Binding-site contacts:
Ligand atom C4 contacts residue W0F1 of chain 1.MB at 3.6 Å.
Ligand atom OP2 contacts residue LYS942 of chain 1.IA at 3.9 Å.
Ligand atom O2' contacts residue LYS1058 of chain 1.IA at 3.5 Å (salt-bridge).
Ligand atom N2 contacts residue W0F1 of chain 1.MB at 3.9 Å.
Ligand atom P contacts residue GLN731 of chain 1.IA at 3.4 Å.
Ligand atom P contacts residue LYS942 of chain 1.IA at 3.7 Å.
Ligand atom O1A contacts residue GLN468 of chain 1.IA at 3.4 Å (h-bond).
Ligand atom O6 contacts residue W0F1 of chain 1.MB at 3.0 Å (h-bond).
Ligand atom C6 contacts residue W0F1 of chain 1.MB at 3.3 Å.
Ligand atom C5 contacts residue W0F1 of chain 1.MB at 3.6 Å.
Ligand atom C2' contacts residue W0F1 of chain 1.MB at 3.3 Å.
Ligand atom O2' contacts residue LYS1052 of chain 1.IA at 3.4 Å (salt-bridge).
Ligand atom C4' contacts residue HIS1053 of chain 1.IA at 3.6 Å.
Ligand atom O2' contacts residue W0F1 of chain 1.MB at 3.7 Å.
Ligand atom O2' contacts residue ARG460 of chain 1.HA at 2.5 Å (salt-bridge).
Ligand atom C2 contacts residue W0F1 of chain 1.MB at 3.8 Å.
Ligand atom CA' contacts residue ASP499 of chain 1.HA at 3.7 Å.
Ligand atom N7 contacts residue W0F1 of chain 1.MB at 3.7 Å.
Ligand atom CA' contacts residue ARG460 of chain 1.HA at 3.3 Å.
Ligand atom O3' contacts residue ARG460 of chain 1.HA at 3.7 Å.
Ligand atom O3' contacts residue ASP499 of chain 1.HA at 3.0 Å (salt-bridge).
Ligand atom CA' contacts residue W0F1 of chain 1.MB at 3.3 Å.
Ligand atom OP1 contacts residue GLU516 of chain 1.IA at 3.4 Å (salt-bridge).
Ligand atom N3 contacts residue W0F1 of chain 1.MB at 3.8 Å.
Ligand atom CA' contacts residue MG1 of chain 1.LB at 3.2 Å.
Ligand atom C2' contacts residue ARG460 of chain 1.HA at 3.8 Å.
Ligand atom O5' contacts residue LYS942 of chain 1.IA at 3.7 Å.
Ligand atom N2 contacts residue PRO462 of chain 1.HA at 4.0 Å.
Ligand atom OP1 contacts residue GLN731 of chain 1.IA at 2.8 Å (h-bond).
Ligand atom N9 contacts residue W0F1 of chain 1.MB at 3.8 Å.
Ligand atom OP1 contacts residue LYS942 of chain 1.IA at 3.0 Å (salt-bridge).
Ligand atom C3' contacts residue W0F1 of chain 1.MB at 3.8 Å.
Ligand atom O2' contacts residue ASP499 of chain 1.HA at 3.9 Å.
Ligand atom N1 contacts residue W0F1 of chain 1.MB at 3.5 Å (h-bond).
Ligand atom C8 contacts residue W0F1 of chain 1.MB at 3.9 Å.
Ligand atom C5' contacts residue HIS1053 of chain 1.IA at 3.5 Å.
Ligand atom O3' contacts residue MG1 of chain 1.LB at 3.0 Å.
Ligand atom O3' contacts residue GLN731 of chain 1.IA at 2.8 Å (h-bond).
Ligand atom OP1 contacts residue LYS934 of chain 1.IA at 3.1 Å (salt-bridge).
Ligand atom OP2 contacts residue GLU516 of chain 1.IA at 3.8 Å.

Sequence of chain 1.HA:
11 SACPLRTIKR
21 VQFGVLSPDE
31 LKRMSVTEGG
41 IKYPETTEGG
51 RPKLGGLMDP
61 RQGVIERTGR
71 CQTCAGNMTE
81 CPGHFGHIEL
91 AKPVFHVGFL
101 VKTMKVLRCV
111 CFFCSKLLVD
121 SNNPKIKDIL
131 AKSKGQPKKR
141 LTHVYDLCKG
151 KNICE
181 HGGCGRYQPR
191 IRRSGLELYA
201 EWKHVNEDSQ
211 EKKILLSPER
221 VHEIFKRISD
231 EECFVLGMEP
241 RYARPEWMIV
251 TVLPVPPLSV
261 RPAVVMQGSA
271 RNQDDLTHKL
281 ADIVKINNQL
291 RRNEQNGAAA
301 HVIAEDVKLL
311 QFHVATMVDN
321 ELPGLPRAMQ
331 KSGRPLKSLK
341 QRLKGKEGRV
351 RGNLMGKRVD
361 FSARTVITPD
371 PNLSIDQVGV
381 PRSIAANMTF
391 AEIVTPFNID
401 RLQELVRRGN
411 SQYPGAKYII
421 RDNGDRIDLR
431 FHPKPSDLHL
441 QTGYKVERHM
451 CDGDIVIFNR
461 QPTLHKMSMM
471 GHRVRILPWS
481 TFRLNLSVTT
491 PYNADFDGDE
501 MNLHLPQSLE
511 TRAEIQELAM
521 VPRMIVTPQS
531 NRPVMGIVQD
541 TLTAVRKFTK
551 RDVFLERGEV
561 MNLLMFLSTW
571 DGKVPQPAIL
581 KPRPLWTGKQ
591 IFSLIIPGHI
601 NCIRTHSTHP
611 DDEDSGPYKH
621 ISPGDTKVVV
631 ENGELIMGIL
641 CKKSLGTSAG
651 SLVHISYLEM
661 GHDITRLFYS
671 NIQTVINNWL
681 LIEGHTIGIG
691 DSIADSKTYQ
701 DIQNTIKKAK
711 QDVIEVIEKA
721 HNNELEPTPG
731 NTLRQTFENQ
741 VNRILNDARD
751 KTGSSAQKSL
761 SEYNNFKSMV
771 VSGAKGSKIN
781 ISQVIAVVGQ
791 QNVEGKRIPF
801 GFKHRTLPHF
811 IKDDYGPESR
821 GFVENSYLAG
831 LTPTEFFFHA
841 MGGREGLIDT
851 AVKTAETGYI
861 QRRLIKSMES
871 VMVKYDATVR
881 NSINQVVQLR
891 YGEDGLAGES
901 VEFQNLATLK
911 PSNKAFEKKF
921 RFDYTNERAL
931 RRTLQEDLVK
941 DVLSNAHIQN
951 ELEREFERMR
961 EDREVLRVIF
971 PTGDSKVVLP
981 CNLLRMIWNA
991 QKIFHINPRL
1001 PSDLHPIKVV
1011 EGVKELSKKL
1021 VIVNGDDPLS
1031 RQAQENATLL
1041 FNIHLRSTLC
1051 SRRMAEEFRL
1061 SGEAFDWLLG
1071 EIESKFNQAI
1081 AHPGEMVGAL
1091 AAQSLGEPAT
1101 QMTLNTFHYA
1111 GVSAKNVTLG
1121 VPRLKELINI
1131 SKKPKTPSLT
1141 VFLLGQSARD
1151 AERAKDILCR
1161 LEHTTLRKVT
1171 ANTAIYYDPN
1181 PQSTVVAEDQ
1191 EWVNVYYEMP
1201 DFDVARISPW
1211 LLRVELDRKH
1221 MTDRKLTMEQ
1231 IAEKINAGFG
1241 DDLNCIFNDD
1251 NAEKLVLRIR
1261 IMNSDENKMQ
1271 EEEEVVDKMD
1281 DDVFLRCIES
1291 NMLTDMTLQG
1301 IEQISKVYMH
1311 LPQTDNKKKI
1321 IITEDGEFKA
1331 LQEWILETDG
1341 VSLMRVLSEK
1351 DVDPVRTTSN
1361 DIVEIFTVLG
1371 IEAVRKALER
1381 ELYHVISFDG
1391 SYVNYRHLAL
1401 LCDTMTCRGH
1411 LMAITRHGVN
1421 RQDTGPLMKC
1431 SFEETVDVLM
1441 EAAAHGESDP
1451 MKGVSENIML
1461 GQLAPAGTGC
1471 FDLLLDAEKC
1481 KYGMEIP

Sequence of chain 1.IA:
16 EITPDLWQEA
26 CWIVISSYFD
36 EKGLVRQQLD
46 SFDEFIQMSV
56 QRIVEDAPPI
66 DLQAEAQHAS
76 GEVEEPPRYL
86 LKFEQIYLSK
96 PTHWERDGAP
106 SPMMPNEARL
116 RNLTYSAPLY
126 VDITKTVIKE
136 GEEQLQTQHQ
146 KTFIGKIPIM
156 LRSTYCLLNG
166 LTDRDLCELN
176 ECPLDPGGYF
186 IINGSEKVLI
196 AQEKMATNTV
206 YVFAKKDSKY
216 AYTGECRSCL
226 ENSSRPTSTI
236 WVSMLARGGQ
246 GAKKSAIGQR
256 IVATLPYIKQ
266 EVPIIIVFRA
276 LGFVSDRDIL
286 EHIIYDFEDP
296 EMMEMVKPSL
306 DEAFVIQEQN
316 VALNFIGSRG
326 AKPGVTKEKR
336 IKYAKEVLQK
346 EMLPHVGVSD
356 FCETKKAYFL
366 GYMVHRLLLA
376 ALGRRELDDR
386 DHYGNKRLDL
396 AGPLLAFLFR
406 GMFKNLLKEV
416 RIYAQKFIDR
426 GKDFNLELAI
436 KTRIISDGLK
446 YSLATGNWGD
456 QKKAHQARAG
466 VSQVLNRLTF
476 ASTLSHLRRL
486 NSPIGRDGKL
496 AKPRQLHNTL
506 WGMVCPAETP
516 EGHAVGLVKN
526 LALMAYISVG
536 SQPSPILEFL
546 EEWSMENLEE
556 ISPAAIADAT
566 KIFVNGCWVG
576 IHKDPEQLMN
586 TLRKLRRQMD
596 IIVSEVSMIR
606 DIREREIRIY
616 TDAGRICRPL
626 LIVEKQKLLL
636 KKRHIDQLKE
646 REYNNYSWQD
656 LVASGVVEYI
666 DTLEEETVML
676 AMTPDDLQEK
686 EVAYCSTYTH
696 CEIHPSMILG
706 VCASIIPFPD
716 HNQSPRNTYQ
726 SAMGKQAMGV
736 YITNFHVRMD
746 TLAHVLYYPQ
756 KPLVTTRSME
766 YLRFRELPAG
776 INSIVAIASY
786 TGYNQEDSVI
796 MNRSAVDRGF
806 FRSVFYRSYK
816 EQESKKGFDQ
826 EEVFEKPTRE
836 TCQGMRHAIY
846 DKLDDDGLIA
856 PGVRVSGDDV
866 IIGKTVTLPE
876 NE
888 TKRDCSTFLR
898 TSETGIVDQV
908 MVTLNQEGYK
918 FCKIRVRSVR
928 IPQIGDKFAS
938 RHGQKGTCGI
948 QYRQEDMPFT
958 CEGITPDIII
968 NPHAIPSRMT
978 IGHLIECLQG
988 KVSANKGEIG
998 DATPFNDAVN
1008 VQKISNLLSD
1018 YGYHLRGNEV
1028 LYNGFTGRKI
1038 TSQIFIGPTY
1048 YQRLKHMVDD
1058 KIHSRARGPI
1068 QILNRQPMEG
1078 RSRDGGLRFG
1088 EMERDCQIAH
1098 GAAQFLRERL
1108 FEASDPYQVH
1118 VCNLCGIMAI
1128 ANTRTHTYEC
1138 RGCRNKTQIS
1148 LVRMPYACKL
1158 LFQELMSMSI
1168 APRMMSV

This protein binds this small molecule.
Small molecule (SMILES): CO[C@H]1[C@@H](O)[C@H](n2cnc3c(=O)[nH]c(N)nc32)O[C@@H]1CO[P](=O)(O)O[C@H]1[C@@H](O)[C@H](n2ccc(=O)[nH]c2=O)O[C@@H]1CO[P](=O)(O)O[C@H]1[C@@H](O)[C@H](n2ccc(=O)[nH]c2=O)O[C@@H]1CO[P](=O)(O)O[C@H]1[C@@H](O)[C@H](n2cnc3c(N)ncnc32)O[C@@H]1CO[P](=O)(O)O[P](=O)(O)OP(=O)(O)O